Binding-site contacts:
Ligand atom O1 contacts residue HIS328 of chain 1.A at 2.8 Å (h-bond).
Ligand atom C6 contacts residue GLU291 of chain 1.A at 3.5 Å.
Ligand atom N contacts residue GLU347 of chain 1.A at 2.9 Å (salt-bridge).
Ligand atom C5 contacts residue PHE832 of chain 1.A at 3.5 Å (hydrophobic).
Ligand atom O contacts residue ZN1 of chain 1.K at 2.3 Å.
Ligand atom O1 contacts residue HIS324 of chain 1.A at 3.3 Å (h-bond).
Ligand atom O1 contacts residue GLU325 of chain 1.A at 2.6 Å (salt-bridge).
Ligand atom C6 contacts residue ALA289 of chain 1.A at 3.3 Å (hydrophobic).
Ligand atom O1 contacts residue GLU291 of chain 1.A at 3.0 Å (salt-bridge).
Ligand atom CG contacts residue ARG317 of chain 1.A at 3.2 Å.
Ligand atom O contacts residue GLY288 of chain 1.A at 2.7 Å (h-bond).
Ligand atom O contacts residue ALA287 of chain 1.A at 3.3 Å.
Ligand atom CA contacts residue GLU347 of chain 1.A at 3.4 Å.
Ligand atom CA contacts residue GLU291 of chain 1.A at 3.6 Å.
Ligand atom C contacts residue ZN1 of chain 1.K at 2.9 Å.
Ligand atom N contacts residue GLU291 of chain 1.A at 2.7 Å (salt-bridge).
Ligand atom O contacts residue TYR413 of chain 1.A at 2.7 Å (h-bond).
Ligand atom C2 contacts residue ALA289 of chain 1.A at 3.3 Å (hydrophobic).
Ligand atom CA contacts residue ZN1 of chain 1.K at 3.5 Å.
Ligand atom CA contacts residue GLN149 of chain 1.A at 3.6 Å.
Ligand atom O contacts residue HIS324 of chain 1.A at 3.0 Å (h-bond).
Ligand atom O contacts residue GLU347 of chain 1.A at 3.0 Å (salt-bridge).
Ligand atom C3 contacts residue GLN149 of chain 1.A at 3.3 Å.
Ligand atom O1 contacts residue ZN1 of chain 1.K at 1.9 Å.
Ligand atom CB contacts residue GLY288 of chain 1.A at 3.5 Å.
Ligand atom CG2 contacts residue GLU325 of chain 1.A at 3.6 Å.
Ligand atom C6 contacts residue GLU325 of chain 1.A at 3.3 Å.
Ligand atom C6 contacts residue ZN1 of chain 1.K at 2.9 Å.
Ligand atom CB contacts residue ARG317 of chain 1.A at 3.4 Å.
Ligand atom OD1 contacts residue ARG317 of chain 1.A at 2.5 Å (salt-bridge).
Ligand atom C contacts residue GLU325 of chain 1.A at 3.4 Å.
Ligand atom N contacts residue ALA289 of chain 1.A at 3.2 Å (h-bond).
Ligand atom O contacts residue ALA289 of chain 1.A at 3.6 Å.
Ligand atom C5 contacts residue GLN149 of chain 1.A at 3.5 Å.
Ligand atom N contacts residue GLU325 of chain 1.A at 3.3 Å (salt-bridge).
Ligand atom N contacts residue GLN149 of chain 1.A at 2.7 Å (h-bond).
Ligand atom C5 contacts residue GLN147 of chain 1.A at 3.6 Å.
Ligand atom C contacts residue TYR413 of chain 1.A at 3.5 Å (hydrophobic).
Ligand atom O1 contacts residue GLU347 of chain 1.A at 3.6 Å.
Ligand atom OD2 contacts residue ARG299 of chain 1.A at 3.1 Å (salt-bridge).

The protein below binds the small molecule below.
Small molecule (SMILES): CC(C)C[C@@H](N)[C@H](O)C(=O)N[C@H](C(=O)N[C@H](C(=O)N[C@@H](CC(=O)O)C(=O)O)C(C)C)C(C)C

Sequence of chain 1.A:
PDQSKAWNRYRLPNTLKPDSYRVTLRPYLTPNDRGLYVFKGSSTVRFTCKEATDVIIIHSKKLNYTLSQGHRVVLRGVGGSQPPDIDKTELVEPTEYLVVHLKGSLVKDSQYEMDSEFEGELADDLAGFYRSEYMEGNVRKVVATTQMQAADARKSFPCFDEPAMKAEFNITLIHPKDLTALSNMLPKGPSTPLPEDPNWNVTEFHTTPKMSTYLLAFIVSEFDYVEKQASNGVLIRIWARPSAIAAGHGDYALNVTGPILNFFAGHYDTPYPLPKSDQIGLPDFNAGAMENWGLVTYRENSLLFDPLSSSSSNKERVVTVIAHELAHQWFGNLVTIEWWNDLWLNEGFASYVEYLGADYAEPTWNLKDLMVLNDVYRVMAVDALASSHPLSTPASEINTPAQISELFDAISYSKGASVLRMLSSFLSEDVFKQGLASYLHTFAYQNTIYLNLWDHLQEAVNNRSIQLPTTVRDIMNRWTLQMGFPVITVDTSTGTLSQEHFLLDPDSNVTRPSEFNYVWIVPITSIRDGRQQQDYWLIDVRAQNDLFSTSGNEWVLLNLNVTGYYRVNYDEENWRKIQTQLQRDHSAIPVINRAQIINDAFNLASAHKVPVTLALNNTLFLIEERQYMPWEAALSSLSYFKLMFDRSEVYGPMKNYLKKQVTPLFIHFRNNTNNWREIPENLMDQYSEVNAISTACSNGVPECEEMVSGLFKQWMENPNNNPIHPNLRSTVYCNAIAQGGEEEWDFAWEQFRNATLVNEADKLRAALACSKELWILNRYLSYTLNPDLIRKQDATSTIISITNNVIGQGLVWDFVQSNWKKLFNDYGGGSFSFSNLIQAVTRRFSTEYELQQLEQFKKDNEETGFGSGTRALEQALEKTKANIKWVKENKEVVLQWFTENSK